Sequence of chain 1.A:
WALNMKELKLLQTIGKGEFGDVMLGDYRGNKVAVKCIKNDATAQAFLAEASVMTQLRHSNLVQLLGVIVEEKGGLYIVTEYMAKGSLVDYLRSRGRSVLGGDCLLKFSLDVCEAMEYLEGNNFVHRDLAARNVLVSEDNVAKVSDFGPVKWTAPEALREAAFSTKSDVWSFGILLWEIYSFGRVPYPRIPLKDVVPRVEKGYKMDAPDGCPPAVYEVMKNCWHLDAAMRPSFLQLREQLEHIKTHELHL

The small molecule below binds the protein below.
Small molecule (SMILES): CN[C@@H]1C[C@H]2O[C@@](C)([C@@H]1OC)n1c3ccccc3c3c4c(c5c6ccccc6n2c5c31)C(=O)NC4

Binding-site contacts:
Ligand atom C9 contacts residue LEU140 of chain 1.A at 3.5 Å (hydrophobic).
Ligand atom C6 contacts residue LEU140 of chain 1.A at 3.7 Å (hydrophobic).
Ligand atom C25 contacts residue GLY21 of chain 1.A at 3.7 Å.
Ligand atom C14 contacts residue SER150 of chain 1.A at 3.9 Å.
Ligand atom O5 contacts residue MET88 of chain 1.A at 3.0 Å (h-bond).
Ligand atom C8 contacts residue ALA39 of chain 1.A at 3.8 Å (hydrophobic).
Ligand atom C25 contacts residue ILE20 of chain 1.A at 3.6 Å (hydrophobic).
Ligand atom O4 contacts residue GLY21 of chain 1.A at 3.3 Å.
Ligand atom N1 contacts residue THR85 of chain 1.A at 3.7 Å.
Ligand atom N1 contacts residue MET88 of chain 1.A at 3.7 Å.
Ligand atom C13 contacts residue SER150 of chain 1.A at 3.7 Å.
Ligand atom C20 contacts residue ILE20 of chain 1.A at 3.5 Å (hydrophobic).
Ligand atom N1 contacts residue ALA39 of chain 1.A at 3.4 Å.
Ligand atom O5 contacts residue TYR87 of chain 1.A at 3.5 Å.
Ligand atom C5 contacts residue ILE20 of chain 1.A at 3.6 Å (hydrophobic).
Ligand atom C15 contacts residue ASP151 of chain 1.A at 3.8 Å.
Ligand atom C19 contacts residue LEU140 of chain 1.A at 3.9 Å (hydrophobic).
Ligand atom C14 contacts residue ASP151 of chain 1.A at 3.9 Å.
Ligand atom C10 contacts residue LEU140 of chain 1.A at 3.4 Å (hydrophobic).
Ligand atom N4 contacts residue SER92 of chain 1.A at 3.5 Å (h-bond).
Ligand atom C14 contacts residue LYS41 of chain 1.A at 3.7 Å.
Ligand atom C28 contacts residue ARG137 of chain 1.A at 3.5 Å.
Ligand atom C2 contacts residue ILE20 of chain 1.A at 3.5 Å (hydrophobic).
Ligand atom C17 contacts residue VAL28 of chain 1.A at 3.6 Å (hydrophobic).
Ligand atom C28 contacts residue SER92 of chain 1.A at 3.8 Å.
Ligand atom C3 contacts residue ILE20 of chain 1.A at 3.8 Å (hydrophobic).
Ligand atom C11 contacts residue LEU140 of chain 1.A at 3.7 Å (hydrophobic).
Ligand atom N3 contacts residue ILE20 of chain 1.A at 3.8 Å.
Ligand atom C4 contacts residue ILE20 of chain 1.A at 3.4 Å (hydrophobic).
Ligand atom C8 contacts residue MET88 of chain 1.A at 3.7 Å (hydrophobic).
Ligand atom C1 contacts residue ILE20 of chain 1.A at 3.0 Å (hydrophobic).
Ligand atom C9 contacts residue THR85 of chain 1.A at 3.6 Å.
Ligand atom C7 contacts residue LEU140 of chain 1.A at 3.8 Å (hydrophobic).
Ligand atom C26 contacts residue VAL28 of chain 1.A at 3.8 Å (hydrophobic).
Ligand atom N4 contacts residue ARG137 of chain 1.A at 3.6 Å (salt-bridge).
Ligand atom C13 contacts residue LYS41 of chain 1.A at 3.8 Å.
Ligand atom N1 contacts residue GLU86 of chain 1.A at 3.6 Å.
Ligand atom C27 contacts residue LEU140 of chain 1.A at 3.3 Å (hydrophobic).
Ligand atom N2 contacts residue VAL28 of chain 1.A at 3.7 Å.
Ligand atom C27 contacts residue ARG137 of chain 1.A at 3.8 Å.